Sequence of chain 1.F:
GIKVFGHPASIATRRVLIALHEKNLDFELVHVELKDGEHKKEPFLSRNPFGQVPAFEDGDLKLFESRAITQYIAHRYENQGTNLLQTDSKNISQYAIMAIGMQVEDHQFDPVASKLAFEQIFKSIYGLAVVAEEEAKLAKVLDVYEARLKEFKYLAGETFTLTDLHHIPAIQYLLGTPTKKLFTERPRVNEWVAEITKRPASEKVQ

The protein below binds the small molecule below.
Small molecule (SMILES): O=Cc1c[nH]c2ccccc12

Sequence of chain 1.E:
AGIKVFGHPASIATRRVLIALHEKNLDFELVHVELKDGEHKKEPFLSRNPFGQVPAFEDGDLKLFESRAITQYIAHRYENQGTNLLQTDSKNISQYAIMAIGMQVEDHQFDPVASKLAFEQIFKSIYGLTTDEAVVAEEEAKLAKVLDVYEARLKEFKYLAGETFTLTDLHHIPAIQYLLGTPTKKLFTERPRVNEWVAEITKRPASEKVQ

Binding-site contacts:
Ligand atom C4 contacts residue HIS77 of chain 1.E at 4.3 Å.
Ligand atom C5 contacts residue ALA70 of chain 1.E at 4.5 Å (hydrophobic).
Ligand atom C4 contacts residue TYR97 of chain 1.F at 3.7 Å (hydrophobic).
Ligand atom C8 contacts residue TYR97 of chain 1.F at 3.1 Å (hydrophobic).
Ligand atom C7 contacts residue ALA101 of chain 1.F at 3.9 Å (hydrophobic).
Ligand atom C4 contacts residue ALA98 of chain 1.F at 3.9 Å (hydrophobic).
Ligand atom O contacts residue TYR97 of chain 1.F at 4.0 Å.
Ligand atom C5 contacts residue ILE94 of chain 1.F at 4.0 Å (hydrophobic).
Ligand atom C2 contacts residue TYR97 of chain 1.E at 4.0 Å (hydrophobic).
Ligand atom N contacts residue HIS77 of chain 1.E at 3.6 Å.
Ligand atom C7 contacts residue TYR74 of chain 1.E at 4.2 Å (hydrophobic).
Ligand atom C4 contacts residue TYR74 of chain 1.E at 4.1 Å (hydrophobic).
Ligand atom C4 contacts residue ILE94 of chain 1.F at 3.7 Å (hydrophobic).
Ligand atom C5 contacts residue ALA98 of chain 1.F at 3.5 Å (hydrophobic).
Ligand atom C4 contacts residue GLN73 of chain 1.E at 4.4 Å.
Ligand atom C6 contacts residue ALA101 of chain 1.F at 3.9 Å (hydrophobic).
Ligand atom C9 contacts residue HIS77 of chain 1.E at 3.7 Å.
Ligand atom C3 contacts residue TYR97 of chain 1.F at 3.4 Å (hydrophobic).
Ligand atom C7 contacts residue GLN73 of chain 1.E at 3.2 Å.
Ligand atom C5 contacts residue TYR97 of chain 1.F at 4.2 Å (hydrophobic).
Ligand atom N contacts residue GLN73 of chain 1.E at 4.2 Å.
Ligand atom N contacts residue TYR97 of chain 1.E at 3.8 Å.
Ligand atom C5 contacts residue GLN73 of chain 1.E at 4.0 Å.
Ligand atom C6 contacts residue TYR74 of chain 1.E at 3.4 Å (hydrophobic).
Ligand atom C6 contacts residue GLN73 of chain 1.E at 3.5 Å.
Ligand atom C8 contacts residue GLN73 of chain 1.E at 4.0 Å.
Ligand atom C7 contacts residue TYR97 of chain 1.F at 3.7 Å (hydrophobic).
Ligand atom C3' contacts residue TYR97 of chain 1.F at 3.8 Å (hydrophobic).
Ligand atom C8 contacts residue HIS77 of chain 1.E at 3.9 Å.
Ligand atom C6 contacts residue ALA98 of chain 1.F at 3.8 Å (hydrophobic).
Ligand atom C3' contacts residue HIS77 of chain 1.E at 3.4 Å.
Ligand atom C6 contacts residue ALA70 of chain 1.E at 3.7 Å (hydrophobic).
Ligand atom C2 contacts residue HIS77 of chain 1.E at 3.4 Å.
Ligand atom C5 contacts residue TYR74 of chain 1.E at 3.4 Å (hydrophobic).
Ligand atom O contacts residue HIS77 of chain 1.E at 3.4 Å.
Ligand atom C6 contacts residue TYR97 of chain 1.F at 4.3 Å (hydrophobic).
Ligand atom N contacts residue TYR97 of chain 1.F at 3.0 Å.
Ligand atom C2 contacts residue TYR97 of chain 1.F at 3.4 Å (hydrophobic).
Ligand atom C3 contacts residue HIS77 of chain 1.E at 3.6 Å.
Ligand atom C9 contacts residue TYR97 of chain 1.F at 3.2 Å (hydrophobic).